This small molecule binds to this protein.
Small molecule (SMILES): CC(=O)N[C@@H]1[C@@H](O)[C@H](O)[C@@H](CO)O[C@H]1O

Binding-site contacts:
Ligand atom O5 contacts residue ASN410 of chain 1.F at 2.3 Å (h-bond).
Ligand atom C7 contacts residue ASN410 of chain 1.F at 3.7 Å.
Ligand atom N2 contacts residue ASN410 of chain 1.F at 3.0 Å (h-bond).
Ligand atom C1 contacts residue ASN410 of chain 1.F at 1.4 Å.
Ligand atom C3 contacts residue ASN410 of chain 1.F at 3.8 Å.
Ligand atom O7 contacts residue ASN410 of chain 1.F at 4.0 Å.
Ligand atom C5 contacts residue ASN410 of chain 1.F at 3.6 Å.
Ligand atom O6 contacts residue ASN411 of chain 1.F at 3.7 Å.
Ligand atom C2 contacts residue ASN410 of chain 1.F at 2.4 Å.
Ligand atom C4 contacts residue ASN410 of chain 1.F at 4.2 Å.

Sequence of chain 1.F:
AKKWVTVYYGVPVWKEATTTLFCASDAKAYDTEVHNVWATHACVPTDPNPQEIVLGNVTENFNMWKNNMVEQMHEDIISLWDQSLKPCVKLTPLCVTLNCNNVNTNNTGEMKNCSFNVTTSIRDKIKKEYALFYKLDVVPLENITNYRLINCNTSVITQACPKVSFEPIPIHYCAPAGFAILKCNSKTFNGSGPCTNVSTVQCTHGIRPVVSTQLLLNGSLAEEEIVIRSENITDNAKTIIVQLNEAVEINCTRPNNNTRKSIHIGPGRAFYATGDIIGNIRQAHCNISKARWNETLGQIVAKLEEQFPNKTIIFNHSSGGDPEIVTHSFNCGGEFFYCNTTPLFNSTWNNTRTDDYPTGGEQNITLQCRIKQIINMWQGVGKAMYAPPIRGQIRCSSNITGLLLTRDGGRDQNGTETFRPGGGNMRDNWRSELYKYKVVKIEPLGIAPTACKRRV